Sequence of chain 1.D:
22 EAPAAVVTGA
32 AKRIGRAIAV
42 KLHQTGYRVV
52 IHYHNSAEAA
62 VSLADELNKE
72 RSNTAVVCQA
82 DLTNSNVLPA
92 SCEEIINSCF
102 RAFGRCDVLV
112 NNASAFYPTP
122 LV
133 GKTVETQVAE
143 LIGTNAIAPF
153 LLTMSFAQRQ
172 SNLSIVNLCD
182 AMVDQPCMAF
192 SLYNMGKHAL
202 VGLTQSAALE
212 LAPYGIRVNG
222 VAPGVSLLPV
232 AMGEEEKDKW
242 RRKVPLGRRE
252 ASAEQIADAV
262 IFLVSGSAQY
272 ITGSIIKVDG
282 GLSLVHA

Binding-site contacts:
Ligand atom N8 contacts residue LEU228 of chain 1.D at 4.1 Å.
Ligand atom N1 contacts residue PHE117 of chain 1.D at 3.7 Å.
Ligand atom N9 contacts residue TYR194 of chain 1.D at 2.8 Å (h-bond).
Ligand atom C6 contacts residue ARG34 of chain 1.D at 4.3 Å.
Ligand atom N9 contacts residue PHE117 of chain 1.D at 3.8 Å.
Ligand atom N8 contacts residue ARG34 of chain 1.D at 3.3 Å (salt-bridge).
Ligand atom N3 contacts residue NAP1 of chain 1.Y at 2.8 Å (h-bond).
Ligand atom C4 contacts residue NAP1 of chain 1.Y at 3.6 Å.
Ligand atom C4 contacts residue TYR194 of chain 1.D at 3.6 Å (hydrophobic).
Ligand atom N1 contacts residue NAP1 of chain 1.Y at 2.7 Å (h-bond).
Ligand atom C2 contacts residue SER115 of chain 1.D at 3.9 Å.
Ligand atom N3 contacts residue SER115 of chain 1.D at 4.1 Å.
Ligand atom N8 contacts residue PRO230 of chain 1.D at 3.9 Å.
Ligand atom C2 contacts residue NAP1 of chain 1.Y at 3.4 Å.
Ligand atom C6 contacts residue PHE117 of chain 1.D at 3.7 Å (hydrophobic).
Ligand atom N9 contacts residue D1D1 of chain 1.BA at 2.8 Å (h-bond).
Ligand atom N9 contacts residue ASP181 of chain 1.D at 3.5 Å (salt-bridge).
Ligand atom C6 contacts residue NAP1 of chain 1.Y at 3.4 Å.
Ligand atom N3 contacts residue PHE117 of chain 1.D at 3.6 Å.
Ligand atom N7 contacts residue NAP1 of chain 1.Y at 3.1 Å (h-bond).
Ligand atom C4 contacts residue PHE117 of chain 1.D at 3.7 Å (hydrophobic).
Ligand atom N5 contacts residue D1D1 of chain 1.BA at 3.7 Å.
Ligand atom N7 contacts residue PHE117 of chain 1.D at 3.3 Å.
Ligand atom C2 contacts residue PHE117 of chain 1.D at 3.2 Å (hydrophobic).
Ligand atom C4 contacts residue D1D1 of chain 1.BA at 3.7 Å.
Ligand atom N7 contacts residue ALA116 of chain 1.D at 4.2 Å.
Ligand atom N5 contacts residue PHE117 of chain 1.D at 3.8 Å.
Ligand atom N9 contacts residue NAP1 of chain 1.Y at 3.3 Å.
Ligand atom N3 contacts residue TYR194 of chain 1.D at 3.6 Å (h-bond).
Ligand atom N8 contacts residue PHE117 of chain 1.D at 4.1 Å.
Ligand atom N7 contacts residue SER115 of chain 1.D at 2.9 Å (h-bond).
Ligand atom N5 contacts residue NAP1 of chain 1.Y at 3.6 Å.
Ligand atom N8 contacts residue NAP1 of chain 1.Y at 3.4 Å (h-bond).

A small-molecule ligand and the protein it binds are described below.
Small molecule (SMILES): Nc1nc(N)nc(N)n1